The protein below binds the small molecule below.
Small molecule (SMILES): CC(=O)N[C@H]1[C@H](O[C@H]2[C@H](O)[C@@H](NC(C)=O)CO[C@@H]2CO)O[C@H](CO)[C@@H](O[C@@H]2O[C@H](CO[C@H]3O[C@H](CO)[C@@H](O)[C@H](O)[C@@H]3O)[C@@H](O)[C@H](O)[C@@H]2O)[C@@H]1O

Sequence of chain 1.A:
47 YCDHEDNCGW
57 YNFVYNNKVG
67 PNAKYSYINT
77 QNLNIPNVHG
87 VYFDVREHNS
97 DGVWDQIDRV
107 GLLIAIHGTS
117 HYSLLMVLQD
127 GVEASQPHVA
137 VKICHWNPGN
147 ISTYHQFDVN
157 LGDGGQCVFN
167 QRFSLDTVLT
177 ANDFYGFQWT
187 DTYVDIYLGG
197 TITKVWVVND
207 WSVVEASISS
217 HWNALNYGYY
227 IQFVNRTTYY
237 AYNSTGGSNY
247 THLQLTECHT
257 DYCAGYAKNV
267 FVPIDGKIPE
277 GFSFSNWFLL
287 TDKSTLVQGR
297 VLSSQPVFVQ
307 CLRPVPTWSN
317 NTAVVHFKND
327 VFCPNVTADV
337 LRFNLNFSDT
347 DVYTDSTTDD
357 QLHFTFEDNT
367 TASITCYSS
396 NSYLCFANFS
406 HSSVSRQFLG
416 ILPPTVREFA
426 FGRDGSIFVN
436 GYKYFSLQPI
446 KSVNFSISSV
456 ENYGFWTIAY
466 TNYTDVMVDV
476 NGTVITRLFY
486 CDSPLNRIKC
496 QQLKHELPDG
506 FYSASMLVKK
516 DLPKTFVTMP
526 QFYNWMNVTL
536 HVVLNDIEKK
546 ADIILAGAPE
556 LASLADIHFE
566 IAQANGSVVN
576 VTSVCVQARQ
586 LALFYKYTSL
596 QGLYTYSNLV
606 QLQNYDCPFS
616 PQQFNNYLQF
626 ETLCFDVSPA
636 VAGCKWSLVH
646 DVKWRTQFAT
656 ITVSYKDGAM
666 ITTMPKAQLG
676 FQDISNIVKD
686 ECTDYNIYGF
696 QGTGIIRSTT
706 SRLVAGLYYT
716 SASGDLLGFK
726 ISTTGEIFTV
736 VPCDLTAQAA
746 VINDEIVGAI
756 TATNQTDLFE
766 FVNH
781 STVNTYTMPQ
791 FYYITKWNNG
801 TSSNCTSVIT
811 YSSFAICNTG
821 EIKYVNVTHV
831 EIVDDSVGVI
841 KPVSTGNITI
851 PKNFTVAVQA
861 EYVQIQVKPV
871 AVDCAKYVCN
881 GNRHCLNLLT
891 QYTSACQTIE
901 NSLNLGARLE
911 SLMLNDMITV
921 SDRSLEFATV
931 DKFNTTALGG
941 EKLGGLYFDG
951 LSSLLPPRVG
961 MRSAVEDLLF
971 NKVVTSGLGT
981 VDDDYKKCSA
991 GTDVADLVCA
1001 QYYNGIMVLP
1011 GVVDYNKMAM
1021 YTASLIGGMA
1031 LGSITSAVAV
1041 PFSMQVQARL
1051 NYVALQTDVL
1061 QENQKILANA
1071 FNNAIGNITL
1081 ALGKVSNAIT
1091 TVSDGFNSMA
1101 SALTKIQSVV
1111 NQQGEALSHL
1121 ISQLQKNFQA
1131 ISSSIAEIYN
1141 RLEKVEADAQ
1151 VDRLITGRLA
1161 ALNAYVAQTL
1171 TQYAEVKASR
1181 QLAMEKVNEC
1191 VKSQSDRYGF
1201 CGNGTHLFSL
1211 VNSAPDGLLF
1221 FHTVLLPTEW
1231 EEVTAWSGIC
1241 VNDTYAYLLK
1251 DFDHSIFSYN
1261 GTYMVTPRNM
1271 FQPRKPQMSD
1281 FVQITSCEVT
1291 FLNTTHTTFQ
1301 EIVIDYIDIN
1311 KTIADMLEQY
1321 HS

Binding-site contacts:
Ligand atom O7 contacts residue VAL1038 of chain 1.C at 4.3 Å.
Ligand atom C3 contacts residue ASN847 of chain 1.A at 3.8 Å.
Ligand atom O7 contacts residue ASN847 of chain 1.A at 4.3 Å.
Ligand atom C2 contacts residue ASN847 of chain 1.A at 2.4 Å.
Ligand atom N2 contacts residue ASN847 of chain 1.A at 2.9 Å (h-bond).
Ligand atom O5 contacts residue ASN847 of chain 1.A at 2.3 Å (h-bond).
Ligand atom C1 contacts residue ASN847 of chain 1.A at 1.4 Å.
Ligand atom C8 contacts residue ASN847 of chain 1.A at 3.4 Å.
Ligand atom C7 contacts residue ASN847 of chain 1.A at 3.4 Å.
Ligand atom C4 contacts residue ASN847 of chain 1.A at 4.2 Å.
Ligand atom C5 contacts residue ASN847 of chain 1.A at 3.7 Å.

Sequence of chain 1.C:
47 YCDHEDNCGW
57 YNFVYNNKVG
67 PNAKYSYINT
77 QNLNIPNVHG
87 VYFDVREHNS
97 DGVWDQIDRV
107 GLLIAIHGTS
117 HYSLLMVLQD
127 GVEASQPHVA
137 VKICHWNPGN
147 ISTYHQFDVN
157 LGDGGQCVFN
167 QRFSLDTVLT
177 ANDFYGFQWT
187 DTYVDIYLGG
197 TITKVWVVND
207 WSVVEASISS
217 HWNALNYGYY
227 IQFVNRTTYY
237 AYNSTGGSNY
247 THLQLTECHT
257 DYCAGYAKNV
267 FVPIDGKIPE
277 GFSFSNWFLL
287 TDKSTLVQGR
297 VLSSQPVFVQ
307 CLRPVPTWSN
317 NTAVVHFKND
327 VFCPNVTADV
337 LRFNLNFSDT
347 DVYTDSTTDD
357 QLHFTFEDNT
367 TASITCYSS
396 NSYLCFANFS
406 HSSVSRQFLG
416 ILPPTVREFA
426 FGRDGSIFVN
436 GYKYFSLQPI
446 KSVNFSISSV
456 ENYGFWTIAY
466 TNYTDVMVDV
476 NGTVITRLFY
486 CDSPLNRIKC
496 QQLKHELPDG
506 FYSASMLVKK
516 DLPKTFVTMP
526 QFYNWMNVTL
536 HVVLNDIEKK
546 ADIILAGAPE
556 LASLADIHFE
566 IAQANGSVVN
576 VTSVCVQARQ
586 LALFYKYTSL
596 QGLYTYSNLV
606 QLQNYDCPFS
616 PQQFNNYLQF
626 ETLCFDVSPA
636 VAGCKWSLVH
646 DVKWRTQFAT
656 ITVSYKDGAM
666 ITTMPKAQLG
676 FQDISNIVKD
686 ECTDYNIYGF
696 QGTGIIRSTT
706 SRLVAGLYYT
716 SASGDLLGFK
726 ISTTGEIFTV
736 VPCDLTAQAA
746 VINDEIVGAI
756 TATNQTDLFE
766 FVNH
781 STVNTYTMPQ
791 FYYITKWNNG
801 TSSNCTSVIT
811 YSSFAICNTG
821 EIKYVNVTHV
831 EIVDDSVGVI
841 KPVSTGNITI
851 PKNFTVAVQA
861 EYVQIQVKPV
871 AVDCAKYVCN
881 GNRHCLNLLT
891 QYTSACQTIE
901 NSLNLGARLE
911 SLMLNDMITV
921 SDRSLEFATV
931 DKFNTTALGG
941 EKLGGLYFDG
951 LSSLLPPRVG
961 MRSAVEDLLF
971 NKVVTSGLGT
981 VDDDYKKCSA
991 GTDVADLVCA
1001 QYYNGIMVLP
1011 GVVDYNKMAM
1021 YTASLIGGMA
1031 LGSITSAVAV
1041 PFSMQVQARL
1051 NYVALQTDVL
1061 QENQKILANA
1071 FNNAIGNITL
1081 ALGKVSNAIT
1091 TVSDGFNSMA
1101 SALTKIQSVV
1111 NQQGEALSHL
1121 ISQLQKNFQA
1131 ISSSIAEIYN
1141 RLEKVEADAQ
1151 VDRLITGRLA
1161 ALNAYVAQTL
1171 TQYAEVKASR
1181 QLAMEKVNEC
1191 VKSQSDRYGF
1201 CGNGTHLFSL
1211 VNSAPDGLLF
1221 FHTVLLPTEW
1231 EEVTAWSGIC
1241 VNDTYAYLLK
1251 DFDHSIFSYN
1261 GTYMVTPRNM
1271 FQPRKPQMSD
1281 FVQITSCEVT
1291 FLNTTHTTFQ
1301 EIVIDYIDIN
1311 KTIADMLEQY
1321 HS